The protein below binds the small molecule below.
Small molecule (SMILES): CC[C@H](C)[C@H](NC(=O)[C@@H](N)CC(=O)O)C(=O)N[C@@H](CC(N)=O)C(=O)N[C@@H](Cc1ccccc1)C(=O)N[C@@H](CO)C(=O)N[C@@H](CO)C(=O)N[C@H](C=O)CC(C)C

Sequence of chain 37.X:
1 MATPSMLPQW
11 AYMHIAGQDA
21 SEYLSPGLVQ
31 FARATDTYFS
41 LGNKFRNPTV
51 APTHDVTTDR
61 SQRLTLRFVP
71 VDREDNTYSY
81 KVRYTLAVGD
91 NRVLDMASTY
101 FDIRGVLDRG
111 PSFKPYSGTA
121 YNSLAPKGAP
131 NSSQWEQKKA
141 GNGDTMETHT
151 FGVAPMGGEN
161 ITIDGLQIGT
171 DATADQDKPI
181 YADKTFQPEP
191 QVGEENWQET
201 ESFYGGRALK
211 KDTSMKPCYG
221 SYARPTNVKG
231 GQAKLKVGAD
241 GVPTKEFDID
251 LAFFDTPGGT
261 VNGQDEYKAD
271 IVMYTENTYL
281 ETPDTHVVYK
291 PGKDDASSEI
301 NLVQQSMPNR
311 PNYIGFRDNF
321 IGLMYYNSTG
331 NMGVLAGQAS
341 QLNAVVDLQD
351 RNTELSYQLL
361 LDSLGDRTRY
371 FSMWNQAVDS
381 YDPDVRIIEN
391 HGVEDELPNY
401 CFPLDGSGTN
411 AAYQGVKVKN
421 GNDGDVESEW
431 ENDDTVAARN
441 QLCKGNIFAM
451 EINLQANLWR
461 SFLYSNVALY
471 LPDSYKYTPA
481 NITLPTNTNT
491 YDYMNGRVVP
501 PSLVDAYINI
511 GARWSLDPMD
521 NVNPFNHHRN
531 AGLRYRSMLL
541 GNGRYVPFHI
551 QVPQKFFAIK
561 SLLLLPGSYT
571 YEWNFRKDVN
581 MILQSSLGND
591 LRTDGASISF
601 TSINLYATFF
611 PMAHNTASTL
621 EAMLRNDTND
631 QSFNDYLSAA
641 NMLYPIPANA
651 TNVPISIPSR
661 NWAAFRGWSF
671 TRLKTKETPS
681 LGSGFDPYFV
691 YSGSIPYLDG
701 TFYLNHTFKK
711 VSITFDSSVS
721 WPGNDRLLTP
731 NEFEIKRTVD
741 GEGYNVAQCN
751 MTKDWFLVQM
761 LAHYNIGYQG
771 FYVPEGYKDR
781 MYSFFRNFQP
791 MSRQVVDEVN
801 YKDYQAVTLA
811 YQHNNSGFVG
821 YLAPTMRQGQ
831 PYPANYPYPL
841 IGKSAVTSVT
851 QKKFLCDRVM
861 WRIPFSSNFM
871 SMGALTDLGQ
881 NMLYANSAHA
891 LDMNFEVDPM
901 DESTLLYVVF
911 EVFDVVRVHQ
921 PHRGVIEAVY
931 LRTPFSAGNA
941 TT

Binding-site contacts:
Ligand atom O contacts residue ARG46 of chain 37.V at 3.9 Å.
Ligand atom CE1 contacts residue ARG46 of chain 37.V at 3.7 Å.
Ligand atom CB contacts residue GLY42 of chain 37.V at 3.7 Å.
Ligand atom N contacts residue SER871 of chain 37.X at 3.6 Å.
Ligand atom OD1 contacts residue ASN634 of chain 37.X at 3.2 Å (h-bond).
Ligand atom C contacts residue ASN634 of chain 37.X at 3.8 Å.
Ligand atom CB contacts residue PHE913 of chain 37.X at 3.9 Å (hydrophobic).
Ligand atom CB contacts residue ALA874 of chain 37.X at 3.9 Å (hydrophobic).
Ligand atom OD1 contacts residue GLY667 of chain 37.X at 3.3 Å (h-bond).
Ligand atom CD1 contacts residue ARG666 of chain 37.X at 3.9 Å.
Ligand atom N contacts residue ARG666 of chain 37.X at 3.4 Å (salt-bridge).
Ligand atom CG2 contacts residue TYR636 of chain 37.X at 3.8 Å (hydrophobic).
Ligand atom OD2 contacts residue GLU911 of chain 37.X at 3.4 Å (salt-bridge).
Ligand atom O contacts residue GLY42 of chain 37.V at 3.5 Å.
Ligand atom CG contacts residue GLY667 of chain 37.X at 3.7 Å.
Ligand atom CD1 contacts residue SER21 of chain 37.V at 3.4 Å.
Ligand atom CG contacts residue GLU911 of chain 37.X at 3.5 Å.
Ligand atom CD2 contacts residue ALA20 of chain 37.V at 3.8 Å (hydrophobic).
Ligand atom CB contacts residue ASN47 of chain 37.V at 3.7 Å.
Ligand atom O contacts residue ALA874 of chain 37.X at 3.7 Å.
Ligand atom OD1 contacts residue ARG666 of chain 37.X at 3.7 Å.
Ligand atom N contacts residue ARG46 of chain 37.V at 3.9 Å.
Ligand atom OD2 contacts residue PRO864 of chain 37.X at 3.6 Å.
Ligand atom O contacts residue ASN634 of chain 37.X at 3.0 Å (h-bond).
Ligand atom CA contacts residue ARG666 of chain 37.X at 3.6 Å.
Ligand atom CB contacts residue GLU911 of chain 37.X at 3.6 Å.
Ligand atom CG contacts residue ASN634 of chain 37.X at 3.9 Å.
Ligand atom N contacts residue ALA874 of chain 37.X at 3.8 Å.
Ligand atom CD1 contacts residue ARG46 of chain 37.V at 3.9 Å.
Ligand atom N contacts residue GLY42 of chain 37.V at 3.5 Å (h-bond).
Ligand atom CD1 contacts residue ARG33 of chain 37.V at 3.8 Å.
Ligand atom N contacts residue ARG666 of chain 37.X at 3.4 Å.
Ligand atom ND2 contacts residue THR49 of chain 37.V at 3.9 Å.
Ligand atom OG contacts residue ARG46 of chain 37.V at 3.2 Å.
Ligand atom N contacts residue GLY873 of chain 37.X at 3.8 Å.
Ligand atom O contacts residue ASN43 of chain 37.V at 3.6 Å.
Ligand atom C contacts residue ARG666 of chain 37.X at 3.7 Å.
Ligand atom OG contacts residue PHE45 of chain 37.V at 3.3 Å (h-bond).
Ligand atom OD2 contacts residue GLY667 of chain 37.X at 3.7 Å.
Ligand atom CB contacts residue ARG666 of chain 37.X at 3.9 Å.

Sequence of chain 37.V:
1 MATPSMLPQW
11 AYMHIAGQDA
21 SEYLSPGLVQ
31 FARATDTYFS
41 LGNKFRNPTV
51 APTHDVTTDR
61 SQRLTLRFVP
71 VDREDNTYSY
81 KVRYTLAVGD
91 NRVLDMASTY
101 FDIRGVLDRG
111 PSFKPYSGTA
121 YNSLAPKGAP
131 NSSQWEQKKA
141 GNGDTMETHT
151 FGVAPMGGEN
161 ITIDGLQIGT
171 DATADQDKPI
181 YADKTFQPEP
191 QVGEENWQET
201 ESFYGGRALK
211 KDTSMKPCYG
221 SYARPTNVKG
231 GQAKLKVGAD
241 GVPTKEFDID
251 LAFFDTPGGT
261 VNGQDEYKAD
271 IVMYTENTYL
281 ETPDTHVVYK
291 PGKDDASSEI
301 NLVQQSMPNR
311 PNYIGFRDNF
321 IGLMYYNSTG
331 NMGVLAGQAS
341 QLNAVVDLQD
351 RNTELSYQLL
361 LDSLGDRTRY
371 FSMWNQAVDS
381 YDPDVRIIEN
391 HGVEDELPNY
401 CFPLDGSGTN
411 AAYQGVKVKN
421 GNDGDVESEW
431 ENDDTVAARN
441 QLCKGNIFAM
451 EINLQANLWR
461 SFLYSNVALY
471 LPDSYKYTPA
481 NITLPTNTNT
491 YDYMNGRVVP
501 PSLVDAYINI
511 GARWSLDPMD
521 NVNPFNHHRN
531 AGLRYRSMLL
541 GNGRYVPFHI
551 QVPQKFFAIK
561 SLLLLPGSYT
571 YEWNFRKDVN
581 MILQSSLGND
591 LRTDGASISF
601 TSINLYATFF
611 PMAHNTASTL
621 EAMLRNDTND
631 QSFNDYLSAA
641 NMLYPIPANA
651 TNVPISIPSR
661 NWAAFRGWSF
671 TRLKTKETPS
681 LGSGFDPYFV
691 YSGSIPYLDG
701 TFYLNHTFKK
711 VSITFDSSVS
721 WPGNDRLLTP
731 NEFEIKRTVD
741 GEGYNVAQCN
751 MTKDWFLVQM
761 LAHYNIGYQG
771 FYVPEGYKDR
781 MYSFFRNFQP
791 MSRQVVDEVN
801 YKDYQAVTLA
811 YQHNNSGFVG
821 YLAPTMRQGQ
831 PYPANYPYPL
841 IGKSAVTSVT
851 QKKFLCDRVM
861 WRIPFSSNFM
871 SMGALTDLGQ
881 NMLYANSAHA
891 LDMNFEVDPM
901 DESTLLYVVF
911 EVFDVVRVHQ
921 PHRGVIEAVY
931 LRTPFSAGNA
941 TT